Sequence of chain 3.D:
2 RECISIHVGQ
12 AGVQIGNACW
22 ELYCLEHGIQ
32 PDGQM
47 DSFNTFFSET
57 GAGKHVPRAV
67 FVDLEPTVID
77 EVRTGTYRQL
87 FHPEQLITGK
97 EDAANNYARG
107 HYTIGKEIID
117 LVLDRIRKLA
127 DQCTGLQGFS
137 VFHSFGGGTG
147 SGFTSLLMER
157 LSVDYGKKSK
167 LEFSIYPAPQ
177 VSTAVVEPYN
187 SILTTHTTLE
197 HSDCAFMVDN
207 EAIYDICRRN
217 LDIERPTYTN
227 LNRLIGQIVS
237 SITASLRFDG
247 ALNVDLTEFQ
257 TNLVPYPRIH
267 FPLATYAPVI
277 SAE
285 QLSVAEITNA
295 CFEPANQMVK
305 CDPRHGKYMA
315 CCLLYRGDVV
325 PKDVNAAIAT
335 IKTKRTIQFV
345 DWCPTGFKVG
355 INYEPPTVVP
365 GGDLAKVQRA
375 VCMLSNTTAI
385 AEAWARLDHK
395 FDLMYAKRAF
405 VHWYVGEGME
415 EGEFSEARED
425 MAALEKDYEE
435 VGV

A small-molecule ligand and the protein it binds are described below.
Small molecule (SMILES): COc1cc2c(c(OC)c1OC)-c1ccc(OC)c(=O)cc1[C@@H](NC(=O)CS)CC2

Sequence of chain 3.E:
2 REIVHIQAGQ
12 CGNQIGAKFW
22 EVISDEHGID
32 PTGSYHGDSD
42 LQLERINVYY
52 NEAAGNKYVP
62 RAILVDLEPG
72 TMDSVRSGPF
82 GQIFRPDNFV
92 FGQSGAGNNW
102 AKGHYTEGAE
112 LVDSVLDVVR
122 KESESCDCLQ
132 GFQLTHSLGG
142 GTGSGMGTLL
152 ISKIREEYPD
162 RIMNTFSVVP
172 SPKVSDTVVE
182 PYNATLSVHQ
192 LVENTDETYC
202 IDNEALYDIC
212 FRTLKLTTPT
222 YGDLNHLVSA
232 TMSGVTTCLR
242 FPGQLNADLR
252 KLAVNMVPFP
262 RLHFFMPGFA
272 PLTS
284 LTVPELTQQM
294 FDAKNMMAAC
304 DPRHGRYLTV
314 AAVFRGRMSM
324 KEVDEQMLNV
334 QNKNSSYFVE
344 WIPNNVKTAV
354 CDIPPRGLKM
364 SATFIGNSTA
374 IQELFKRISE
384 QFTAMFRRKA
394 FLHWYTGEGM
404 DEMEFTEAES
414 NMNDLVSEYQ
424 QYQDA

Binding-site contacts:
Ligand atom C3 contacts residue LEU253 of chain 3.E at 3.6 Å (hydrophobic).
Ligand atom C18 contacts residue VAL181 of chain 3.D at 3.8 Å (hydrophobic).
Ligand atom C6 contacts residue LEU240 of chain 3.E at 3.7 Å (hydrophobic).
Ligand atom C20 contacts residue LEU253 of chain 3.E at 3.9 Å (hydrophobic).
Ligand atom O3 contacts residue ALA248 of chain 3.E at 3.2 Å.
Ligand atom O6 contacts residue ASN256 of chain 3.E at 3.6 Å.
Ligand atom C19 contacts residue ASN256 of chain 3.E at 3.8 Å.
Ligand atom O2 contacts residue CYS239 of chain 3.E at 3.1 Å (h-bond).
Ligand atom C7 contacts residue ALA248 of chain 3.E at 3.3 Å (hydrophobic).
Ligand atom C5 contacts residue LEU253 of chain 3.E at 3.8 Å (hydrophobic).
Ligand atom C17 contacts residue LYS350 of chain 3.E at 3.9 Å.
Ligand atom C16 contacts residue LYS350 of chain 3.E at 3.4 Å.
Ligand atom C5 contacts residue CYS239 of chain 3.E at 3.8 Å (hydrophobic).
Ligand atom O1 contacts residue LEU253 of chain 3.E at 3.9 Å.
Ligand atom O5 contacts residue ALA180 of chain 3.D at 3.7 Å.
Ligand atom O6 contacts residue VAL181 of chain 3.D at 3.1 Å.
Ligand atom S1 contacts residue SER178 of chain 3.D at 3.1 Å.
Ligand atom C8 contacts residue LEU253 of chain 3.E at 3.7 Å (hydrophobic).
Ligand atom O1 contacts residue ALA314 of chain 3.E at 3.3 Å.
Ligand atom C4 contacts residue VAL236 of chain 3.E at 3.8 Å (hydrophobic).
Ligand atom C6 contacts residue VAL236 of chain 3.E at 3.8 Å (hydrophobic).
Ligand atom C12 contacts residue LEU246 of chain 3.E at 3.8 Å (hydrophobic).
Ligand atom O5 contacts residue LYS350 of chain 3.E at 2.9 Å.
Ligand atom C18 contacts residue VAL313 of chain 3.E at 3.3 Å (hydrophobic).
Ligand atom C5 contacts residue ALA248 of chain 3.E at 3.8 Å (hydrophobic).
Ligand atom O5 contacts residue VAL181 of chain 3.D at 3.8 Å.
Ligand atom O5 contacts residue THR179 of chain 3.D at 3.9 Å.
Ligand atom C17 contacts residue ASN256 of chain 3.E at 3.8 Å.
Ligand atom C7 contacts residue LEU253 of chain 3.E at 3.9 Å (hydrophobic).
Ligand atom S1 contacts residue THR179 of chain 3.D at 3.8 Å.
Ligand atom O3 contacts residue CYS239 of chain 3.E at 3.2 Å (h-bond).
Ligand atom C6 contacts residue CYS239 of chain 3.E at 3.8 Å (hydrophobic).
Ligand atom C4 contacts residue ILE368 of chain 3.E at 3.3 Å (hydrophobic).
Ligand atom C22 contacts residue LEU253 of chain 3.E at 3.4 Å (hydrophobic).
Ligand atom C18 contacts residue MET257 of chain 3.E at 3.5 Å (hydrophobic).
Ligand atom C2 contacts residue ALA314 of chain 3.E at 3.8 Å (hydrophobic).
Ligand atom O4 contacts residue LEU246 of chain 3.E at 3.8 Å.
Ligand atom C3 contacts residue CYS239 of chain 3.E at 3.7 Å (hydrophobic).
Ligand atom C9 contacts residue LEU253 of chain 3.E at 3.8 Å (hydrophobic).
Ligand atom C1 contacts residue LEU253 of chain 3.E at 3.4 Å (hydrophobic).